Sequence of chain 1.B:
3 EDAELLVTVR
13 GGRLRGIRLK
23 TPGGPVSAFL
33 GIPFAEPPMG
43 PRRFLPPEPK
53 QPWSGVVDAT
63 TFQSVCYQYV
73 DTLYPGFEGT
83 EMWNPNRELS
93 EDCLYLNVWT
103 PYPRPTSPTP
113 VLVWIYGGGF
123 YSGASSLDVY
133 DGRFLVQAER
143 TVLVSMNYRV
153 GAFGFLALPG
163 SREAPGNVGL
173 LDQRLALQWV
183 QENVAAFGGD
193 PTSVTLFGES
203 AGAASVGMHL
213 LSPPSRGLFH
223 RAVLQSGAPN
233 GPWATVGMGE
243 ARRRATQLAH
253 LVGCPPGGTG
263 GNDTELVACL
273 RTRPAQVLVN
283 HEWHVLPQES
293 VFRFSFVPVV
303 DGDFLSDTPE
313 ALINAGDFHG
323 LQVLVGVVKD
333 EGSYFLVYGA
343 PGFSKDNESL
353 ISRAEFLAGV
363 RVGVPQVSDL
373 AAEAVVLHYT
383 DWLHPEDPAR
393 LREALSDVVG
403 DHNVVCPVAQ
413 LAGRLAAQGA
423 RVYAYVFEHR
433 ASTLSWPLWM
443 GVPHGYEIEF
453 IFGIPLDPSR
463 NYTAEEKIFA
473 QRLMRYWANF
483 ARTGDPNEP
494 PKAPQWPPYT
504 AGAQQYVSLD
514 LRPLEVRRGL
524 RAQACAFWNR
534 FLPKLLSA

This protein binds this small molecule.
Small molecule (SMILES): Cc1cccc2c3c(ccc12)C1=C(C(=O)C3=O)[C@@H](C)CO1

Binding-site contacts:
Ligand atom O19 contacts residue TYR123 of chain 1.B at 2.8 Å (h-bond).
Ligand atom C16 contacts residue TYR340 of chain 1.B at 3.5 Å (hydrophobic).
Ligand atom C14 contacts residue TYR340 of chain 1.B at 3.4 Å (hydrophobic).
Ligand atom C9 contacts residue TRP285 of chain 1.B at 3.5 Å (hydrophobic).
Ligand atom C17 contacts residue PHE296 of chain 1.B at 3.7 Å (hydrophobic).
Ligand atom O21 contacts residue VAL293 of chain 1.B at 3.4 Å.
Ligand atom C16 contacts residue TYR336 of chain 1.B at 3.0 Å (hydrophobic).
Ligand atom C15 contacts residue PHE337 of chain 1.B at 3.8 Å (hydrophobic).
Ligand atom C17 contacts residue PHE337 of chain 1.B at 3.4 Å (hydrophobic).
Ligand atom C7 contacts residue TYR340 of chain 1.B at 3.7 Å (hydrophobic).
Ligand atom C14 contacts residue TYR123 of chain 1.B at 3.5 Å (hydrophobic).
Ligand atom C1 contacts residue TRP285 of chain 1.B at 3.7 Å (hydrophobic).
Ligand atom C18 contacts residue TYR71 of chain 1.B at 3.6 Å (hydrophobic).
Ligand atom C12 contacts residue PHE294 of chain 1.B at 3.8 Å (hydrophobic).
Ligand atom O20 contacts residue PHE294 of chain 1.B at 2.8 Å (h-bond).
Ligand atom O21 contacts residue PHE294 of chain 1.B at 3.7 Å.
Ligand atom C5 contacts residue TRP285 of chain 1.B at 3.6 Å (hydrophobic).
Ligand atom O19 contacts residue TYR340 of chain 1.B at 3.4 Å.
Ligand atom C17 contacts residue TYR123 of chain 1.B at 3.7 Å (hydrophobic).
Ligand atom C12 contacts residue TYR340 of chain 1.B at 3.9 Å (hydrophobic).
Ligand atom C10 contacts residue TRP285 of chain 1.B at 3.4 Å (hydrophobic).
Ligand atom C13 contacts residue TYR340 of chain 1.B at 3.8 Å (hydrophobic).
Ligand atom O20 contacts residue PHE337 of chain 1.B at 3.5 Å.
Ligand atom C6 contacts residue TRP285 of chain 1.B at 3.6 Å (hydrophobic).
Ligand atom C16 contacts residue TYR123 of chain 1.B at 3.5 Å (hydrophobic).
Ligand atom C4 contacts residue TRP285 of chain 1.B at 3.6 Å (hydrophobic).
Ligand atom C15 contacts residue TYR336 of chain 1.B at 3.7 Å (hydrophobic).
Ligand atom C6 contacts residue TYR71 of chain 1.B at 3.6 Å (hydrophobic).
Ligand atom O19 contacts residue ASP73 of chain 1.B at 3.6 Å (salt-bridge).
Ligand atom C18 contacts residue TRP285 of chain 1.B at 3.7 Å (hydrophobic).
Ligand atom C3 contacts residue TRP285 of chain 1.B at 3.9 Å (hydrophobic).
Ligand atom C1 contacts residue SER292 of chain 1.B at 3.9 Å.
Ligand atom C2 contacts residue TRP285 of chain 1.B at 3.8 Å (hydrophobic).
Ligand atom C8 contacts residue TYR340 of chain 1.B at 3.4 Å (hydrophobic).
Ligand atom C8 contacts residue TRP285 of chain 1.B at 3.6 Å (hydrophobic).
Ligand atom C11 contacts residue TYR340 of chain 1.B at 3.9 Å (hydrophobic).
Ligand atom C7 contacts residue ASP73 of chain 1.B at 3.9 Å.
Ligand atom C7 contacts residue TRP285 of chain 1.B at 3.6 Å (hydrophobic).
Ligand atom O21 contacts residue SER292 of chain 1.B at 3.2 Å (h-bond).
Ligand atom O20 contacts residue VAL293 of chain 1.B at 3.7 Å.